The protein below binds the small molecule below.
Small molecule (SMILES): CC(=O)N[C@H]1[C@H](O[C@H]2[C@H](O)[C@@H](NC(C)=O)CO[C@@H]2CO)O[C@H](CO)[C@@H](O)[C@@H]1O

Binding-site contacts:
Ligand atom C8 contacts residue HIS294 of chain 1.E at 3.6 Å.
Ligand atom N2 contacts residue ASN296 of chain 1.E at 3.1 Å (h-bond).
Ligand atom O6 contacts residue THR378 of chain 1.E at 4.5 Å.
Ligand atom C1 contacts residue HIS294 of chain 1.E at 4.3 Å.
Ligand atom C3 contacts residue ASN296 of chain 1.E at 3.9 Å.
Ligand atom C1 contacts residue ASN296 of chain 1.E at 1.5 Å.
Ligand atom C4 contacts residue ASN296 of chain 1.E at 4.3 Å.
Ligand atom O5 contacts residue THR378 of chain 1.E at 4.1 Å.
Ligand atom O5 contacts residue ASN296 of chain 1.E at 2.3 Å (h-bond).
Ligand atom C5 contacts residue ASN296 of chain 1.E at 3.6 Å.
Ligand atom C7 contacts residue ASN296 of chain 1.E at 3.6 Å.
Ligand atom C8 contacts residue ASN296 of chain 1.E at 3.8 Å.
Ligand atom C2 contacts residue ASN296 of chain 1.E at 2.6 Å.
Ligand atom C8 contacts residue THR262 of chain 1.E at 3.9 Å.

Sequence of chain 1.E:
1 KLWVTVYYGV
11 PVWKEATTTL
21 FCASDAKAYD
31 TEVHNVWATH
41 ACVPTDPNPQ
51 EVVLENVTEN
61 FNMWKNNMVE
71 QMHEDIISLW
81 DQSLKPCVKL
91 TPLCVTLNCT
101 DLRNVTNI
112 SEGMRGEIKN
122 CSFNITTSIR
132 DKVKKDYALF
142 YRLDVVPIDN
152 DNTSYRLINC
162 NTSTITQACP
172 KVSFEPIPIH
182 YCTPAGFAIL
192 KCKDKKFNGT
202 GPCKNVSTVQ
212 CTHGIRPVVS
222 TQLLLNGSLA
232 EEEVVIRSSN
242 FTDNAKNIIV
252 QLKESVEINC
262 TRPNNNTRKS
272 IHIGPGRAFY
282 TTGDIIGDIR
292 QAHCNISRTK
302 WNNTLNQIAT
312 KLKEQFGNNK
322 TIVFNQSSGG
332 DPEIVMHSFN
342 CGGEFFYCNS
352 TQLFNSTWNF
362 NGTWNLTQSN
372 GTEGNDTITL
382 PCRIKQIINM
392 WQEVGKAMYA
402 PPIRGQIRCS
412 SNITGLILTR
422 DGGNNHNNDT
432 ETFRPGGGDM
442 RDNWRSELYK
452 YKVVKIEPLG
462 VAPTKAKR